The protein below binds the small molecule below.
Small molecule (SMILES): Cc1c(C[C@H](CO)CF)n(C)c(=O)[nH]c1=O

Sequence of chain 1.A:
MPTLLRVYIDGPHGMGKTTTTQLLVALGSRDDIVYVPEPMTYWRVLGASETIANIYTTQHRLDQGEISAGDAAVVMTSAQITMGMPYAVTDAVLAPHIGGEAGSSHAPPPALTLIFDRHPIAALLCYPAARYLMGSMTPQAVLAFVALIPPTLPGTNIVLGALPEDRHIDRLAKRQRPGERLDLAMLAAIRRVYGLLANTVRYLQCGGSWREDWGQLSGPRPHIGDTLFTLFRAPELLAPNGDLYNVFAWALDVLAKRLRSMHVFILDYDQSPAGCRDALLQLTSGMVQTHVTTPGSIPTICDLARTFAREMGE

Binding-site contacts:
Ligand atom F contacts residue ARG177 of chain 1.A at 3.5 Å.
Ligand atom O3 contacts residue TRP43 of chain 1.A at 4.0 Å.
Ligand atom O1 contacts residue ILE55 of chain 1.A at 3.6 Å.
Ligand atom O2 contacts residue MET83 of chain 1.A at 3.7 Å.
Ligand atom N2 contacts residue GLN80 of chain 1.A at 3.1 Å (h-bond).
Ligand atom C11 contacts residue ARG118 of chain 1.A at 4.0 Å.
Ligand atom C1 contacts residue GLN80 of chain 1.A at 4.2 Å.
Ligand atom C3 contacts residue TYR127 of chain 1.A at 3.7 Å (hydrophobic).
Ligand atom F contacts residue ILE52 of chain 1.A at 4.0 Å.
Ligand atom C12 contacts residue TRP43 of chain 1.A at 4.0 Å (hydrophobic).
Ligand atom C11 contacts residue TYR127 of chain 1.A at 3.2 Å (hydrophobic).
Ligand atom C12 contacts residue ARG118 of chain 1.A at 3.8 Å.
Ligand atom C2 contacts residue MET83 of chain 1.A at 3.7 Å (hydrophobic).
Ligand atom O2 contacts residue ALA123 of chain 1.A at 3.6 Å.
Ligand atom C6 contacts residue TYR56 of chain 1.A at 4.0 Å (hydrophobic).
Ligand atom C11 contacts residue HIS13 of chain 1.A at 4.1 Å.
Ligand atom O1 contacts residue TYR127 of chain 1.A at 3.9 Å.
Ligand atom O3 contacts residue ARG118 of chain 1.A at 3.1 Å (salt-bridge).
Ligand atom O2 contacts residue GLN80 of chain 1.A at 3.0 Å (h-bond).
Ligand atom C13 contacts residue HIS13 of chain 1.A at 3.7 Å.
Ligand atom C5 contacts residue TYR127 of chain 1.A at 3.3 Å (hydrophobic).
Ligand atom C13 contacts residue ARG177 of chain 1.A at 4.0 Å.
Ligand atom C2 contacts residue GLN80 of chain 1.A at 3.9 Å.
Ligand atom O3 contacts residue GLU38 of chain 1.A at 3.2 Å (salt-bridge).
Ligand atom O2 contacts residue ALA122 of chain 1.A at 4.1 Å.
Ligand atom C1 contacts residue TYR127 of chain 1.A at 3.4 Å (hydrophobic).
Ligand atom C4 contacts residue TYR127 of chain 1.A at 3.8 Å (hydrophobic).
Ligand atom C6 contacts residue TYR127 of chain 1.A at 3.5 Å (hydrophobic).
Ligand atom O2 contacts residue TYR127 of chain 1.A at 3.8 Å.
Ligand atom O3 contacts residue ARG177 of chain 1.A at 4.1 Å.
Ligand atom C13 contacts residue ARG118 of chain 1.A at 3.2 Å.
Ligand atom N2 contacts residue TYR127 of chain 1.A at 3.6 Å.
Ligand atom C14 contacts residue MET83 of chain 1.A at 4.2 Å (hydrophobic).
Ligand atom C6 contacts residue HIS13 of chain 1.A at 3.6 Å.
Ligand atom C3 contacts residue MET83 of chain 1.A at 3.9 Å (hydrophobic).
Ligand atom C13 contacts residue GLU38 of chain 1.A at 4.1 Å.
Ligand atom N2 contacts residue MET83 of chain 1.A at 3.9 Å.
Ligand atom C2 contacts residue TYR127 of chain 1.A at 3.5 Å (hydrophobic).
Ligand atom N1 contacts residue TYR127 of chain 1.A at 3.2 Å.
Ligand atom C14 contacts residue TRP43 of chain 1.A at 3.5 Å (hydrophobic).